A protein and the small-molecule ligand that binds it are described below.
Small molecule (SMILES): CC(=O)OCc1n[nH]nc1CNS(=O)(=O)c1ccccc1

Binding-site contacts:
Ligand atom C12 contacts residue TYR67 of chain 1.A at 3.6 Å (hydrophobic).
Ligand atom N01 contacts residue HIS240 of chain 1.A at 3.5 Å (h-bond).
Ligand atom C19 contacts residue ASN210 of chain 1.A at 3.1 Å.
Ligand atom O20 contacts residue ASN210 of chain 1.A at 2.5 Å (h-bond).
Ligand atom C17 contacts residue GLY209 of chain 1.A at 3.7 Å.
Ligand atom N02 contacts residue HIS240 of chain 1.A at 2.7 Å (h-bond).
Ligand atom C07 contacts residue ASN210 of chain 1.A at 3.0 Å.
Ligand atom O20 contacts residue VAL211 of chain 1.A at 3.6 Å.
Ligand atom N05 contacts residue ARG205 of chain 1.A at 3.5 Å (salt-bridge).
Ligand atom N01 contacts residue CYS198 of chain 1.A at 3.7 Å.
Ligand atom C03 contacts residue ZN1 of chain 1.D at 3.2 Å.
Ligand atom C06 contacts residue ZN1 of chain 1.D at 3.8 Å.
Ligand atom C13 contacts residue ARG205 of chain 1.A at 3.3 Å.
Ligand atom C16 contacts residue ASN210 of chain 1.A at 3.6 Å.
Ligand atom N02 contacts residue CYS198 of chain 1.A at 3.9 Å.
Ligand atom O10 contacts residue HIS240 of chain 1.A at 3.4 Å.
Ligand atom O18 contacts residue ASN210 of chain 1.A at 3.4 Å (h-bond).
Ligand atom O11 contacts residue TRP87 of chain 1.A at 3.6 Å.
Ligand atom C21 contacts residue HIS116 of chain 1.A at 3.6 Å.
Ligand atom C19 contacts residue HIS179 of chain 1.A at 3.6 Å.
Ligand atom C14 contacts residue ARG205 of chain 1.A at 3.9 Å.
Ligand atom N01 contacts residue ZN1 of chain 1.D at 3.0 Å.
Ligand atom N02 contacts residue ZN1 of chain 1.D at 2.2 Å.
Ligand atom N01 contacts residue HIS179 of chain 1.A at 3.3 Å.
Ligand atom N02 contacts residue ASP118 of chain 1.A at 3.9 Å.
Ligand atom C04 contacts residue HIS179 of chain 1.A at 3.5 Å.
Ligand atom O11 contacts residue TYR67 of chain 1.A at 3.0 Å.
Ligand atom N05 contacts residue HIS179 of chain 1.A at 3.1 Å.
Ligand atom N02 contacts residue HIS179 of chain 1.A at 3.8 Å.
Ligand atom C06 contacts residue OH1 of chain 1.F at 3.1 Å.
Ligand atom N02 contacts residue OH1 of chain 1.F at 2.9 Å (h-bond).
Ligand atom C03 contacts residue HIS240 of chain 1.A at 3.7 Å.
Ligand atom C17 contacts residue ARG205 of chain 1.A at 3.5 Å.
Ligand atom N01 contacts residue ARG205 of chain 1.A at 3.9 Å.
Ligand atom O20 contacts residue HIS179 of chain 1.A at 3.0 Å.
Ligand atom C03 contacts residue OH1 of chain 1.F at 3.0 Å.
Ligand atom C14 contacts residue TYR67 of chain 1.A at 3.6 Å (hydrophobic).
Ligand atom C16 contacts residue GLY209 of chain 1.A at 3.7 Å.
Ligand atom N01 contacts residue OH1 of chain 1.F at 3.7 Å.
Ligand atom C21 contacts residue ASN210 of chain 1.A at 3.6 Å.

Sequence of chain 1.A:
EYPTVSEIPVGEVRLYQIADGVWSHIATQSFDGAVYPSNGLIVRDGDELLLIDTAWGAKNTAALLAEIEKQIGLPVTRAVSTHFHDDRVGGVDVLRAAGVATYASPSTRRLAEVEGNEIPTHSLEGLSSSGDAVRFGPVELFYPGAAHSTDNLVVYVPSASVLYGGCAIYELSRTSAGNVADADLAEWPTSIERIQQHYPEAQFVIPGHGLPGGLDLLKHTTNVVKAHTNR